Sequence of chain 1.C:
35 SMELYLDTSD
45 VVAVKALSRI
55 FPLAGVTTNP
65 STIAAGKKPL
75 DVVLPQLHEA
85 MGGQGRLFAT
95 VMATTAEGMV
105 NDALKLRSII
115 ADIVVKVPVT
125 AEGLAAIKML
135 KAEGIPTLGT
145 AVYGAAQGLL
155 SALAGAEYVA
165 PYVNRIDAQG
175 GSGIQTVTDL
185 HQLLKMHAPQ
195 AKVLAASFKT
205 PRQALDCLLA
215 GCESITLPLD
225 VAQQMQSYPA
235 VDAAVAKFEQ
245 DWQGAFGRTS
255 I

This protein binds this small molecule.
Small molecule (SMILES): CC(=O)CO

Binding-site contacts:
Ligand atom O1 contacts residue LW21 of chain 1.S at 3.9 Å.
Ligand atom CM1 contacts residue THR220 of chain 1.C at 4.5 Å.
Ligand atom C contacts residue LYS120 of chain 1.C at 1.4 Å.
Ligand atom CM1 contacts residue ALA200 of chain 1.C at 4.5 Å (hydrophobic).
Ligand atom C contacts residue THR144 of chain 1.C at 4.3 Å.
Ligand atom C contacts residue THR61 of chain 1.C at 3.9 Å.
Ligand atom CM1 contacts residue THR61 of chain 1.C at 4.0 Å.
Ligand atom CM2 contacts residue LEU142 of chain 1.C at 4.2 Å (hydrophobic).
Ligand atom CM1 contacts residue LYS120 of chain 1.C at 2.5 Å.
Ligand atom CM1 contacts residue LW21 of chain 1.S at 3.5 Å.
Ligand atom C contacts residue ASP41 of chain 1.C at 4.3 Å.
Ligand atom O1 contacts residue ASP41 of chain 1.C at 2.6 Å (salt-bridge).
Ligand atom O1 contacts residue THR61 of chain 1.C at 3.8 Å.
Ligand atom CM1 contacts residue ASP41 of chain 1.C at 3.3 Å.
Ligand atom CM1 contacts residue ASN63 of chain 1.C at 4.1 Å.
Ligand atom CM2 contacts residue ALA200 of chain 1.C at 4.3 Å (hydrophobic).
Ligand atom C contacts residue THR62 of chain 1.C at 4.3 Å.
Ligand atom O1 contacts residue LYS120 of chain 1.C at 2.6 Å (salt-bridge).
Ligand atom O1 contacts residue THR62 of chain 1.C at 3.6 Å (h-bond).
Ligand atom CM2 contacts residue LYS120 of chain 1.C at 2.5 Å.
Ligand atom O1 contacts residue ASN63 of chain 1.C at 3.3 Å (h-bond).
Ligand atom CM2 contacts residue ALA164 of chain 1.C at 3.7 Å (hydrophobic).
Ligand atom CM2 contacts residue THR144 of chain 1.C at 3.6 Å.